A small-molecule ligand and the protein it binds are described below.
Small molecule (SMILES): CN[C@@H]1CCc2c(ccc(O)c2O)[C@H]1O

Sequence of chain 1.A:
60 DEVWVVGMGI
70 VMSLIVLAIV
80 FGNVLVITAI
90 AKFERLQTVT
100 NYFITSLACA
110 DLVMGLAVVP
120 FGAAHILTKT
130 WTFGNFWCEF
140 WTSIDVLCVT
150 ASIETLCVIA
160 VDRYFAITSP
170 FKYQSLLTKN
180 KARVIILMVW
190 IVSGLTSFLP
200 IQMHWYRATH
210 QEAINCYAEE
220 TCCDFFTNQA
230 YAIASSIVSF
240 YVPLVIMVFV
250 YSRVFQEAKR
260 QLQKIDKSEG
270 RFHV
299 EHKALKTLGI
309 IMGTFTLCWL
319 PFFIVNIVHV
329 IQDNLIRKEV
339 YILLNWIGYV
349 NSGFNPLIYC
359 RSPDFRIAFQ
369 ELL

Binding-site contacts:
Ligand atom CAJ contacts residue ASN343 of chain 1.A at 3.9 Å.
Ligand atom NAN contacts residue ASP144 of chain 1.A at 3.3 Å (salt-bridge).
Ligand atom CAO contacts residue ASP144 of chain 1.A at 3.7 Å.
Ligand atom CAB contacts residue SER238 of chain 1.A at 4.3 Å.
Ligand atom CAB contacts residue VAL148 of chain 1.A at 3.6 Å (hydrophobic).
Ligand atom CAE contacts residue ASN324 of chain 1.A at 4.3 Å.
Ligand atom CAI contacts residue ASP144 of chain 1.A at 3.8 Å.
Ligand atom CAO contacts residue PHE224 of chain 1.A at 4.0 Å (hydrophobic).
Ligand atom CAC contacts residue SER234 of chain 1.A at 3.2 Å.
Ligand atom CAB contacts residue PHE321 of chain 1.A at 4.2 Å (hydrophobic).
Ligand atom OAK contacts residue ASN324 of chain 1.A at 3.9 Å.
Ligand atom CAH contacts residue PHE320 of chain 1.A at 4.2 Å (hydrophobic).
Ligand atom OAM contacts residue VAL148 of chain 1.A at 4.3 Å.
Ligand atom OAK contacts residue SER234 of chain 1.A at 2.4 Å (h-bond).
Ligand atom CAJ contacts residue PHE320 of chain 1.A at 3.9 Å (hydrophobic).
Ligand atom CAI contacts residue ASN343 of chain 1.A at 4.0 Å.
Ligand atom CAC contacts residue PHE321 of chain 1.A at 4.1 Å (hydrophobic).
Ligand atom CAB contacts residue VAL145 of chain 1.A at 4.3 Å (hydrophobic).
Ligand atom OAM contacts residue ASN343 of chain 1.A at 3.8 Å.
Ligand atom CAG contacts residue PHE224 of chain 1.A at 3.8 Å (hydrophobic).
Ligand atom CAG contacts residue ASN324 of chain 1.A at 4.0 Å.
Ligand atom OAL contacts residue SER234 of chain 1.A at 2.4 Å (h-bond).
Ligand atom CAG contacts residue TYR339 of chain 1.A at 4.0 Å (hydrophobic).
Ligand atom NAN contacts residue ASN343 of chain 1.A at 3.0 Å (h-bond).
Ligand atom OAM contacts residue TYR347 of chain 1.A at 3.9 Å.
Ligand atom CAF contacts residue PHE320 of chain 1.A at 4.0 Å (hydrophobic).
Ligand atom OAL contacts residue PHE321 of chain 1.A at 4.1 Å.
Ligand atom CAC contacts residue SER238 of chain 1.A at 3.9 Å.
Ligand atom CAH contacts residue PHE224 of chain 1.A at 3.6 Å (hydrophobic).
Ligand atom CAC contacts residue VAL145 of chain 1.A at 4.1 Å (hydrophobic).
Ligand atom CAH contacts residue TYR339 of chain 1.A at 3.4 Å (hydrophobic).
Ligand atom CAE contacts residue PHE320 of chain 1.A at 4.3 Å (hydrophobic).
Ligand atom OAL contacts residue VAL145 of chain 1.A at 4.2 Å.
Ligand atom OAM contacts residue ASP144 of chain 1.A at 2.9 Å (salt-bridge).
Ligand atom CAO contacts residue ASN343 of chain 1.A at 4.0 Å.
Ligand atom CAD contacts residue SER234 of chain 1.A at 3.2 Å.
Ligand atom CAA contacts residue VAL148 of chain 1.A at 3.7 Å (hydrophobic).
Ligand atom CAD contacts residue ASN324 of chain 1.A at 4.2 Å.
Ligand atom OAL contacts residue SER238 of chain 1.A at 2.8 Å (h-bond).
Ligand atom CAJ contacts residue ASP144 of chain 1.A at 3.9 Å.